A protein and the small-molecule ligand that binds it are described below.
Small molecule (SMILES): Nc1ccc(O[C@H]2O[C@H](CO)[C@H](O)[C@H](O)[C@H]2O)cc1

Sequence of chain 1.B:
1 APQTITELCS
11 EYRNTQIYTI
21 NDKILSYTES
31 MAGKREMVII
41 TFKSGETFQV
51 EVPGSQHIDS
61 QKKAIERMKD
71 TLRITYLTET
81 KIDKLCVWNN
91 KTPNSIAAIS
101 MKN

Binding-site contacts:
Ligand atom C6 contacts residue GLN56 of chain 1.B at 3.9 Å.
Ligand atom C4 contacts residue TRP88 of chain 1.B at 3.6 Å (hydrophobic).
Ligand atom O3 contacts residue LYS91 of chain 1.B at 2.6 Å (salt-bridge).
Ligand atom O4 contacts residue LYS91 of chain 1.B at 2.9 Å (salt-bridge).
Ligand atom C4 contacts residue GLN56 of chain 1.B at 4.4 Å.
Ligand atom C6 contacts residue HIS57 of chain 1.B at 3.5 Å.
Ligand atom O3 contacts residue TRP88 of chain 1.B at 3.8 Å.
Ligand atom O2 contacts residue LYS91 of chain 1.B at 4.4 Å.
Ligand atom O1 contacts residue TRP88 of chain 1.B at 3.9 Å.
Ligand atom O3 contacts residue ASN90 of chain 1.B at 2.9 Å (h-bond).
Ligand atom O6 contacts residue GLN61 of chain 1.B at 3.0 Å (h-bond).
Ligand atom C4 contacts residue LYS91 of chain 1.B at 3.8 Å.
Ligand atom O4 contacts residue GLN56 of chain 1.B at 3.5 Å.
Ligand atom C12 contacts residue TRP88 of chain 1.B at 4.4 Å (hydrophobic).
Ligand atom C3 contacts residue ASN90 of chain 1.B at 3.8 Å.
Ligand atom C6 contacts residue GLU51 of chain 1.B at 4.3 Å.
Ligand atom C2 contacts residue ASN90 of chain 1.B at 4.0 Å.
Ligand atom O3 contacts residue GLU51 of chain 1.B at 4.0 Å.
Ligand atom C5 contacts residue GLN56 of chain 1.B at 4.3 Å.
Ligand atom C3 contacts residue GLU51 of chain 1.B at 4.4 Å.
Ligand atom O5 contacts residue GLN56 of chain 1.B at 3.7 Å.
Ligand atom C6 contacts residue TRP88 of chain 1.B at 3.8 Å (hydrophobic).
Ligand atom O6 contacts residue TRP88 of chain 1.B at 3.7 Å.
Ligand atom C6 contacts residue GLN61 of chain 1.B at 4.2 Å.
Ligand atom C4 contacts residue GLU51 of chain 1.B at 3.4 Å.
Ligand atom O6 contacts residue GLN56 of chain 1.B at 3.9 Å.
Ligand atom C1 contacts residue GLN56 of chain 1.B at 4.3 Å.
Ligand atom O2 contacts residue ASN90 of chain 1.B at 2.9 Å (h-bond).
Ligand atom C2 contacts residue LYS91 of chain 1.B at 3.6 Å.
Ligand atom C3 contacts residue LYS91 of chain 1.B at 3.5 Å.
Ligand atom C3 contacts residue TRP88 of chain 1.B at 3.7 Å (hydrophobic).
Ligand atom O4 contacts residue GLU51 of chain 1.B at 2.7 Å (salt-bridge).
Ligand atom C5 contacts residue TRP88 of chain 1.B at 3.6 Å (hydrophobic).
Ligand atom O6 contacts residue HIS57 of chain 1.B at 3.4 Å.